Binding-site contacts:
Ligand atom O6 contacts residue TYR33 of chain 1.B at 4.3 Å.
Ligand atom C3 contacts residue ASN66 of chain 1.B at 3.8 Å.
Ligand atom O5 contacts residue ASN66 of chain 1.B at 2.4 Å (h-bond).
Ligand atom C4 contacts residue ASN66 of chain 1.B at 4.2 Å.
Ligand atom C1 contacts residue ASN66 of chain 1.B at 1.4 Å.
Ligand atom C8 contacts residue PHE64 of chain 1.B at 4.4 Å (hydrophobic).
Ligand atom O7 contacts residue ASN66 of chain 1.B at 3.8 Å.
Ligand atom N2 contacts residue ASN66 of chain 1.B at 2.9 Å (h-bond).
Ligand atom C5 contacts residue ASN66 of chain 1.B at 3.7 Å.
Ligand atom C2 contacts residue ASN66 of chain 1.B at 2.4 Å.
Ligand atom O5 contacts residue TYR33 of chain 1.B at 4.3 Å.
Ligand atom C7 contacts residue ASN66 of chain 1.B at 3.5 Å.

Sequence of chain 1.B:
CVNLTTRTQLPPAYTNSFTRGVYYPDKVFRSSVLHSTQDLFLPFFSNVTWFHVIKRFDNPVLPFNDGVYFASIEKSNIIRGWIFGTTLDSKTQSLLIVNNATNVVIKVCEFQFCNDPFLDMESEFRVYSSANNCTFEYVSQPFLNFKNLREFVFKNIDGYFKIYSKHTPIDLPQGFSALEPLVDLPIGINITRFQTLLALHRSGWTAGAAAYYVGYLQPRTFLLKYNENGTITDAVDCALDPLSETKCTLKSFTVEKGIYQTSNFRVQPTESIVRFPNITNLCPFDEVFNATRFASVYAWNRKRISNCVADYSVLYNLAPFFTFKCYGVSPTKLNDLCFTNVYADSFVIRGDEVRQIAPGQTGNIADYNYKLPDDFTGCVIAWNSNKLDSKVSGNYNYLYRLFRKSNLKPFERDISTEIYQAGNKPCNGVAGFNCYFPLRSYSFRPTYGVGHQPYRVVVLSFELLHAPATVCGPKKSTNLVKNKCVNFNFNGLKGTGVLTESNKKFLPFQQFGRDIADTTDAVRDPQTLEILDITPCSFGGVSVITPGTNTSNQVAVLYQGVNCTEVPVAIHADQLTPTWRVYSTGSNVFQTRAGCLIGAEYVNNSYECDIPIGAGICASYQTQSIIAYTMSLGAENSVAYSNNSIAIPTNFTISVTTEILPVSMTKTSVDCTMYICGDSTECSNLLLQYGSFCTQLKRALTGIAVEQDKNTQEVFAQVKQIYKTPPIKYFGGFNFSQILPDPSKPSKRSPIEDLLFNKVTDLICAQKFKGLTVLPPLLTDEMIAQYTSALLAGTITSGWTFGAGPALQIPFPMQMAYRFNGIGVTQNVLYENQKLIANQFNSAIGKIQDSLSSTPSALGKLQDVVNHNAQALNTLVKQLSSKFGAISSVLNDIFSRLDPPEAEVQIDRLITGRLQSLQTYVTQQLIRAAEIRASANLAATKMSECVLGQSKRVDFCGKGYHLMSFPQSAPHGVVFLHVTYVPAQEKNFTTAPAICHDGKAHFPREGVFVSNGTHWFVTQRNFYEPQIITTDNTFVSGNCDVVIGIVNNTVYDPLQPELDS

A protein and the small-molecule ligand that binds it are described below.
Small molecule (SMILES): CC(=O)N[C@@H]1[C@@H](O)[C@H](O)[C@@H](CO)O[C@H]1O